Sequence of chain 1.B:
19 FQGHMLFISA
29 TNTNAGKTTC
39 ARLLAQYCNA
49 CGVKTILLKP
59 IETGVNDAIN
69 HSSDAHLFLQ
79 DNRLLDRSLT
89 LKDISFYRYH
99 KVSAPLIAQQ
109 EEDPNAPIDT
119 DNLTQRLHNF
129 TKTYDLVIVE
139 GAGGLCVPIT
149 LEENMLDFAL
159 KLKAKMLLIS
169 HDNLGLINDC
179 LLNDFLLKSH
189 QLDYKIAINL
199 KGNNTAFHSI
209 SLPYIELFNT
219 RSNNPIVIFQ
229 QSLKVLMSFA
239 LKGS

The protein below binds the small molecule below.
Small molecule (SMILES): NCCCCCCCC(=O)O

Sequence of chain 1.D:
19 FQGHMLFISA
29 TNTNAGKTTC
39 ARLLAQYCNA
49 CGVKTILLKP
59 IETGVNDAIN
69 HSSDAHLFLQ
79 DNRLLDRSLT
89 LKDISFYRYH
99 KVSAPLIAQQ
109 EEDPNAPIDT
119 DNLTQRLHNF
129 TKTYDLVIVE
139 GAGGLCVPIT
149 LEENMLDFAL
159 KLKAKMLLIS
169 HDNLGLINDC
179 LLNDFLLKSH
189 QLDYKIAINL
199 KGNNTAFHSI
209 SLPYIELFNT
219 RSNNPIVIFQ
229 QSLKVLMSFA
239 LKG

Binding-site contacts:
Ligand atom CAD contacts residue THR61 of chain 1.B at 4.1 Å.
Ligand atom CAD contacts residue THR31 of chain 1.B at 3.9 Å.
Ligand atom CAD contacts residue VAL100 of chain 1.B at 4.4 Å (hydrophobic).
Ligand atom OAC contacts residue ILE175 of chain 1.D at 3.2 Å.
Ligand atom OAB contacts residue LEU174 of chain 1.D at 3.3 Å (h-bond).
Ligand atom CAG contacts residue THR31 of chain 1.B at 4.3 Å.
Ligand atom CAI contacts residue GLY141 of chain 1.B at 4.5 Å.
Ligand atom OAB contacts residue LEU172 of chain 1.D at 4.0 Å.
Ligand atom CAH contacts residue LEU172 of chain 1.D at 3.9 Å (hydrophobic).
Ligand atom CAF contacts residue SER101 of chain 1.B at 3.7 Å.
Ligand atom CAJ contacts residue ALA102 of chain 1.B at 3.9 Å (hydrophobic).
Ligand atom OAC contacts residue ASN176 of chain 1.D at 2.7 Å (h-bond).
Ligand atom CAE contacts residue THR61 of chain 1.B at 3.8 Å.
Ligand atom CAI contacts residue VAL145 of chain 1.B at 3.7 Å (hydrophobic).
Ligand atom CAK contacts residue LEU174 of chain 1.D at 4.1 Å (hydrophobic).
Ligand atom CAF contacts residue THR61 of chain 1.B at 3.5 Å.
Ligand atom CAG contacts residue SER101 of chain 1.B at 4.2 Å.
Ligand atom CAG contacts residue GLY141 of chain 1.B at 3.9 Å.
Ligand atom OAB contacts residue ASN176 of chain 1.D at 4.2 Å.
Ligand atom OAB contacts residue ILE175 of chain 1.D at 3.3 Å (h-bond).
Ligand atom CAE contacts residue PO41 of chain 1.M at 3.5 Å.
Ligand atom NAA contacts residue THR61 of chain 1.B at 3.1 Å (h-bond).
Ligand atom CAI contacts residue LEU172 of chain 1.D at 4.4 Å (hydrophobic).
Ligand atom NAA contacts residue PO41 of chain 1.M at 3.3 Å (h-bond).
Ligand atom CAE contacts residue THR31 of chain 1.B at 3.5 Å.
Ligand atom CAJ contacts residue GLY173 of chain 1.D at 4.5 Å.
Ligand atom CAJ contacts residue ILE175 of chain 1.D at 4.2 Å (hydrophobic).
Ligand atom OAB contacts residue GLY173 of chain 1.D at 2.8 Å (h-bond).
Ligand atom CAK contacts residue ASN176 of chain 1.D at 3.8 Å.
Ligand atom CAJ contacts residue VAL145 of chain 1.B at 3.8 Å (hydrophobic).
Ligand atom CAH contacts residue ALA102 of chain 1.B at 3.7 Å (hydrophobic).
Ligand atom OAC contacts residue VAL145 of chain 1.B at 3.8 Å.
Ligand atom CAH contacts residue SER101 of chain 1.B at 3.8 Å.
Ligand atom CAK contacts residue VAL145 of chain 1.B at 4.3 Å (hydrophobic).
Ligand atom OAC contacts residue LEU174 of chain 1.D at 4.2 Å.
Ligand atom CAK contacts residue ILE175 of chain 1.D at 3.5 Å (hydrophobic).
Ligand atom OAC contacts residue GLY173 of chain 1.D at 3.6 Å.
Ligand atom CAD contacts residue PO41 of chain 1.M at 3.5 Å.
Ligand atom CAK contacts residue GLY173 of chain 1.D at 3.5 Å.
Ligand atom CAF contacts residue THR31 of chain 1.B at 4.3 Å.